Sequence of chain 2.A:
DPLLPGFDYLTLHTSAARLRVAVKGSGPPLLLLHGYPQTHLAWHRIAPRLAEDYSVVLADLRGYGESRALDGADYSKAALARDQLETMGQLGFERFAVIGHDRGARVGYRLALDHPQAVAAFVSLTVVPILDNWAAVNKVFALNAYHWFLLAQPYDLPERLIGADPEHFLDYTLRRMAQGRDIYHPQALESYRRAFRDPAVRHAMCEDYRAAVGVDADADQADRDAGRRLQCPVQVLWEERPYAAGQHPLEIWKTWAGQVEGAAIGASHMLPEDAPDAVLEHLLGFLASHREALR

This small molecule binds to this protein.
Small molecule (SMILES): O=C(O)CF

Binding-site contacts:
Ligand atom C contacts residue ARG181 of chain 2.A at 3.6 Å.
Ligand atom C contacts residue ASP177 of chain 2.A at 4.0 Å.
Ligand atom F contacts residue ARG181 of chain 2.A at 4.4 Å.
Ligand atom OXT contacts residue ARG181 of chain 2.A at 3.8 Å.
Ligand atom F contacts residue TYR190 of chain 2.A at 3.3 Å.
Ligand atom F contacts residue LEU180 of chain 2.A at 4.0 Å.
Ligand atom F contacts residue LEU195 of chain 2.A at 3.9 Å.
Ligand atom O contacts residue ARG181 of chain 2.A at 2.8 Å (salt-bridge).
Ligand atom O contacts residue ASP177 of chain 2.A at 3.2 Å.
Ligand atom CH3 contacts residue ASP177 of chain 2.A at 3.8 Å.
Ligand atom CH3 contacts residue ARG181 of chain 2.A at 4.3 Å.
Ligand atom CH3 contacts residue LEU195 of chain 2.A at 3.8 Å (hydrophobic).
Ligand atom CH3 contacts residue LEU180 of chain 2.A at 4.3 Å (hydrophobic).